Sequence of chain 15.D:
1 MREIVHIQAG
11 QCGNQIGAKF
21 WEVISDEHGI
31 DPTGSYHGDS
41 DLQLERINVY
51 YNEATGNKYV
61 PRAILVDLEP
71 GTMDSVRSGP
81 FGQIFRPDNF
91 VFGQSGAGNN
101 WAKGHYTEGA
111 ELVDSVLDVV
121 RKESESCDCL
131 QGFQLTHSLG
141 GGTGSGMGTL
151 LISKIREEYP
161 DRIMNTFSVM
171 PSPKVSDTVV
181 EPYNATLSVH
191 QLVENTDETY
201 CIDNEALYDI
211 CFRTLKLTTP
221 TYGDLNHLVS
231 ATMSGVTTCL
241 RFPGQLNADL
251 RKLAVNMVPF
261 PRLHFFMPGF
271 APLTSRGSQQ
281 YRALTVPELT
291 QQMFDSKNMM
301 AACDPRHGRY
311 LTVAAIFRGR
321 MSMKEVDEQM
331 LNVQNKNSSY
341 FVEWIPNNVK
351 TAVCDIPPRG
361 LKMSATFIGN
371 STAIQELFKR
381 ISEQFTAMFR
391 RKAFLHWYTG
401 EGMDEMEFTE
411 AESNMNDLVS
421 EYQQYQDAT

Binding-site contacts:
Ligand atom O10 contacts residue GLY360 of chain 15.D at 3.8 Å.
Ligand atom C04 contacts residue HIS227 of chain 15.D at 3.5 Å.
Ligand atom C16 contacts residue THR274 of chain 15.D at 3.6 Å.
Ligand atom C40 contacts residue VAL23 of chain 15.D at 3.7 Å (hydrophobic).
Ligand atom C31 contacts residue HIS227 of chain 15.D at 3.6 Å.
Ligand atom C15 contacts residue THR274 of chain 15.D at 3.8 Å.
Ligand atom C15 contacts residue PRO272 of chain 15.D at 3.3 Å (hydrophobic).
Ligand atom O13 contacts residue ARG359 of chain 15.D at 3.3 Å (salt-bridge).
Ligand atom C41 contacts residue VAL23 of chain 15.D at 2.8 Å (hydrophobic).
Ligand atom C16 contacts residue PRO272 of chain 15.D at 3.8 Å (hydrophobic).
Ligand atom O06 contacts residue PRO272 of chain 15.D at 3.7 Å.
Ligand atom C07 contacts residue HIS227 of chain 15.D at 2.4 Å.
Ligand atom C09 contacts residue HIS227 of chain 15.D at 3.6 Å.
Ligand atom C30 contacts residue HIS227 of chain 15.D at 3.2 Å.
Ligand atom C28 contacts residue PRO358 of chain 15.D at 3.7 Å (hydrophobic).
Ligand atom C07 contacts residue ASP224 of chain 15.D at 3.6 Å.
Ligand atom O07 contacts residue THR274 of chain 15.D at 3.7 Å.
Ligand atom C41 contacts residue GLU27 of chain 15.D at 3.3 Å.
Ligand atom O05 contacts residue LEU361 of chain 15.D at 3.2 Å.
Ligand atom O06 contacts residue LEU215 of chain 15.D at 3.5 Å.
Ligand atom C33 contacts residue GLU22 of chain 15.D at 3.7 Å.
Ligand atom C15 contacts residue LEU273 of chain 15.D at 3.7 Å (hydrophobic).
Ligand atom C39 contacts residue ALA231 of chain 15.D at 3.7 Å (hydrophobic).
Ligand atom O06 contacts residue LEU273 of chain 15.D at 3.0 Å.
Ligand atom C42 contacts residue VAL23 of chain 15.D at 3.2 Å (hydrophobic).
Ligand atom C14 contacts residue LEU215 of chain 15.D at 3.3 Å (hydrophobic).
Ligand atom C05 contacts residue HIS227 of chain 15.D at 2.9 Å.
Ligand atom C44 contacts residue LEU361 of chain 15.D at 3.1 Å (hydrophobic).
Ligand atom C36 contacts residue HIS227 of chain 15.D at 3.4 Å.
Ligand atom C14 contacts residue THR274 of chain 15.D at 3.6 Å.
Ligand atom C06 contacts residue HIS227 of chain 15.D at 2.2 Å.
Ligand atom C47 contacts residue ARG276 of chain 15.D at 3.5 Å.
Ligand atom C19 contacts residue THR274 of chain 15.D at 3.2 Å.
Ligand atom O13 contacts residue PRO358 of chain 15.D at 3.2 Å.
Ligand atom C42 contacts residue GLU27 of chain 15.D at 3.4 Å.
Ligand atom O01 contacts residue ARG276 of chain 15.D at 3.7 Å.
Ligand atom C08 contacts residue HIS227 of chain 15.D at 3.1 Å.
Ligand atom O14 contacts residue HIS227 of chain 15.D at 2.3 Å (h-bond).
Ligand atom O12 contacts residue GLY360 of chain 15.D at 3.8 Å.
Ligand atom O06 contacts residue THR274 of chain 15.D at 2.9 Å (h-bond).

The small molecule below binds the protein below.
Small molecule (SMILES): CC(=O)O[C@H]1C(=O)[C@@]2(C)[C@H]([C@H](OC(=O)c3ccccc3)[C@]3(O)C[C@H](OC(=O)[C@H](O)[C@@H](NC(=O)c4ccccc4)c4ccccc4)C(C)=C1C3(C)C)[C@]1(OC(C)=O)CO[C@@H]1C[C@@H]2O